A protein and the small-molecule ligand that binds it are described below.
Small molecule (SMILES): Nc1nc2c(ncn2COCCO)c(=O)[nH]1

Binding-site contacts:
Ligand atom O6 contacts residue PHE156 of chain 1.A at 3.5 Å.
Ligand atom C5 contacts residue PHE115 of chain 1.A at 3.9 Å (hydrophobic).
Ligand atom O3' contacts residue LEU227 of chain 1.A at 3.8 Å.
Ligand atom N9 contacts residue PHE115 of chain 1.A at 4.1 Å.
Ligand atom N2 contacts residue ARG123 of chain 1.A at 3.9 Å.
Ligand atom O1' contacts residue ILE49 of chain 1.A at 3.7 Å.
Ligand atom C2' contacts residue ILE49 of chain 1.A at 3.7 Å (hydrophobic).
Ligand atom N7 contacts residue PHE115 of chain 1.A at 3.4 Å.
Ligand atom N1 contacts residue PHE156 of chain 1.A at 3.6 Å.
Ligand atom C4 contacts residue PHE156 of chain 1.A at 3.8 Å (hydrophobic).
Ligand atom N7 contacts residue GLN116 of chain 1.A at 2.6 Å (h-bond).
Ligand atom C3' contacts residue TYR223 of chain 1.A at 2.5 Å (hydrophobic).
Ligand atom C3' contacts residue PHE156 of chain 1.A at 3.6 Å (hydrophobic).
Ligand atom N7 contacts residue PHE156 of chain 1.A at 3.8 Å.
Ligand atom C2 contacts residue GLU72 of chain 1.A at 3.8 Å.
Ligand atom N9 contacts residue PHE156 of chain 1.A at 4.0 Å.
Ligand atom N2 contacts residue ARG147 of chain 1.A at 2.6 Å (salt-bridge).
Ligand atom C8 contacts residue GLN116 of chain 1.A at 3.8 Å.
Ligand atom O3' contacts residue PHE156 of chain 1.A at 2.8 Å.
Ligand atom N3 contacts residue ARG147 of chain 1.A at 3.6 Å (salt-bridge).
Ligand atom N2 contacts residue PHE156 of chain 1.A at 4.1 Å.
Ligand atom N1 contacts residue ASP152 of chain 1.A at 3.2 Å (salt-bridge).
Ligand atom O1' contacts residue PHE156 of chain 1.A at 3.9 Å.
Ligand atom C5 contacts residue GLN116 of chain 1.A at 3.2 Å.
Ligand atom C5 contacts residue PHE156 of chain 1.A at 3.5 Å (hydrophobic).
Ligand atom N2 contacts residue GLU72 of chain 1.A at 2.5 Å (salt-bridge).
Ligand atom C2 contacts residue ARG147 of chain 1.A at 3.3 Å.
Ligand atom C2 contacts residue PHE156 of chain 1.A at 3.8 Å (hydrophobic).
Ligand atom O3' contacts residue ILE49 of chain 1.A at 3.0 Å.
Ligand atom C8 contacts residue PHE156 of chain 1.A at 4.0 Å (hydrophobic).
Ligand atom O6 contacts residue ASP152 of chain 1.A at 3.4 Å (salt-bridge).
Ligand atom C2' contacts residue TYR223 of chain 1.A at 3.8 Å (hydrophobic).
Ligand atom O3' contacts residue TYR223 of chain 1.A at 2.3 Å (h-bond).
Ligand atom O6 contacts residue GLN116 of chain 1.A at 2.7 Å (h-bond).
Ligand atom C6 contacts residue GLN116 of chain 1.A at 3.4 Å.
Ligand atom C8 contacts residue PHE115 of chain 1.A at 3.6 Å (hydrophobic).
Ligand atom N3 contacts residue PHE156 of chain 1.A at 3.9 Å.
Ligand atom C6 contacts residue PHE156 of chain 1.A at 3.5 Å (hydrophobic).
Ligand atom C3' contacts residue ILE49 of chain 1.A at 3.9 Å (hydrophobic).
Ligand atom C6 contacts residue ASP152 of chain 1.A at 3.7 Å.

Sequence of chain 1.A:
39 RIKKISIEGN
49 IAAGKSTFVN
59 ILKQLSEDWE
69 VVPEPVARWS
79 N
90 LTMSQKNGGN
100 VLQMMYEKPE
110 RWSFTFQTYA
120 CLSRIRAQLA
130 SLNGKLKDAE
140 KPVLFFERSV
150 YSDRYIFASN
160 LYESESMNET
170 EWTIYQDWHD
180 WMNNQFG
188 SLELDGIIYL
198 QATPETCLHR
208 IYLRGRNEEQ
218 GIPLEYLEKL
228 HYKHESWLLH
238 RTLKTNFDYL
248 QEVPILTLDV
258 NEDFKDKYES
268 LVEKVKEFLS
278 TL